Sequence of chain 1.A:
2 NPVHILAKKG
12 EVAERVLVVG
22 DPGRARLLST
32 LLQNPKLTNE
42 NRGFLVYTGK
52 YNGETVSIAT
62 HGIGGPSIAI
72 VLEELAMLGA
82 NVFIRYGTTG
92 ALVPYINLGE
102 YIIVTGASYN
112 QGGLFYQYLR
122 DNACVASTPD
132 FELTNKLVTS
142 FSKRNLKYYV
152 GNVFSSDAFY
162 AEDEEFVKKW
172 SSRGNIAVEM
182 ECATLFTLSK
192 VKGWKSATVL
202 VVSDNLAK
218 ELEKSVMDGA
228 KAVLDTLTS

The protein below binds the small molecule below.
Small molecule (SMILES): Nc1ncnc2c1ncn2[C@@H]1O[C@H](CO)[C@@H](O)[C@H]1O

Binding-site contacts:
Ligand atom C1' contacts residue THR89 of chain 1.A at 3.2 Å.
Ligand atom O4' contacts residue THR89 of chain 1.A at 3.1 Å (h-bond).
Ligand atom C2' contacts residue SO41 of chain 1.G at 3.8 Å.
Ligand atom C6 contacts residue PHE160 of chain 1.A at 3.7 Å (hydrophobic).
Ligand atom N1 contacts residue VAL179 of chain 1.A at 3.6 Å.
Ligand atom N7 contacts residue THR90 of chain 1.A at 3.7 Å.
Ligand atom C4' contacts residue SO41 of chain 1.G at 3.6 Å.
Ligand atom C5' contacts residue HIS5 of chain 1.D at 3.2 Å.
Ligand atom O5' contacts residue HIS5 of chain 1.D at 2.8 Å (h-bond).
Ligand atom C4 contacts residue VAL179 of chain 1.A at 3.8 Å (hydrophobic).
Ligand atom C6 contacts residue GLU163 of chain 1.A at 3.8 Å.
Ligand atom C2 contacts residue GLU163 of chain 1.A at 3.5 Å.
Ligand atom O3' contacts residue SO41 of chain 1.G at 2.8 Å (h-bond).
Ligand atom C2 contacts residue PHE160 of chain 1.A at 3.7 Å (hydrophobic).
Ligand atom C1' contacts residue SO41 of chain 1.G at 3.4 Å.
Ligand atom C3' contacts residue SO41 of chain 1.G at 3.8 Å.
Ligand atom N1 contacts residue GLU163 of chain 1.A at 3.0 Å (salt-bridge).
Ligand atom C5 contacts residue PHE160 of chain 1.A at 3.8 Å (hydrophobic).
Ligand atom O3' contacts residue GLU182 of chain 1.A at 2.8 Å (salt-bridge).
Ligand atom C3' contacts residue GLU182 of chain 1.A at 3.6 Å.
Ligand atom N3 contacts residue MET181 of chain 1.A at 3.5 Å.
Ligand atom O4' contacts residue ARG43 of chain 1.D at 3.9 Å.
Ligand atom N7 contacts residue ASP205 of chain 1.A at 3.4 Å (salt-bridge).
Ligand atom N6 contacts residue VAL179 of chain 1.A at 3.8 Å.
Ligand atom C8 contacts residue THR90 of chain 1.A at 3.7 Å.
Ligand atom N6 contacts residue GLU163 of chain 1.A at 3.7 Å.
Ligand atom O4' contacts residue SO41 of chain 1.G at 3.3 Å (h-bond).
Ligand atom O2' contacts residue GLU180 of chain 1.A at 3.5 Å.
Ligand atom O2' contacts residue ARG86 of chain 1.A at 3.1 Å (salt-bridge).
Ligand atom C8 contacts residue THR89 of chain 1.A at 3.6 Å.
Ligand atom C6 contacts residue VAL179 of chain 1.A at 3.8 Å (hydrophobic).
Ligand atom C2' contacts residue MET181 of chain 1.A at 3.7 Å (hydrophobic).
Ligand atom N6 contacts residue ASP205 of chain 1.A at 3.1 Å (salt-bridge).
Ligand atom N9 contacts residue THR89 of chain 1.A at 3.6 Å.
Ligand atom O2' contacts residue SO41 of chain 1.G at 3.4 Å (h-bond).
Ligand atom N1 contacts residue PHE160 of chain 1.A at 3.8 Å.
Ligand atom O2' contacts residue GLU182 of chain 1.A at 2.7 Å (salt-bridge).
Ligand atom N7 contacts residue GLY91 of chain 1.A at 3.6 Å (h-bond).
Ligand atom N3 contacts residue GLU180 of chain 1.A at 3.5 Å.
Ligand atom O2' contacts residue MET181 of chain 1.A at 3.0 Å (h-bond).

Sequence of chain 1.D:
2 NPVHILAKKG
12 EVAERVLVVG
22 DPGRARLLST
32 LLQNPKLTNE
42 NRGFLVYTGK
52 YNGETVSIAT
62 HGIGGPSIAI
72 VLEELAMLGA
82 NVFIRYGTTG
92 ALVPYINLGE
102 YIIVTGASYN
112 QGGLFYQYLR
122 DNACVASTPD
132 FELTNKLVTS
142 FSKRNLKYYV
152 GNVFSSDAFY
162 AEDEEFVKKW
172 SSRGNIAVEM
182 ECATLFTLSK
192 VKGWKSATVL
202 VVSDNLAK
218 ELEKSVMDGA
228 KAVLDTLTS